A small-molecule ligand and the protein it binds are described below.
Small molecule (SMILES): CC(C)[C@H](N)C(=O)N[C@@H](CC(=O)O)C(=O)N1CCC[C@H]1C(=O)N[C@@H](CO)C(=O)N[C@H](C(=O)NCC(=O)N[C@@H](CCC(=O)O)C(=O)N[C@@H](C)C=O)[C@@H](C)O

Sequence of chain 1.A:
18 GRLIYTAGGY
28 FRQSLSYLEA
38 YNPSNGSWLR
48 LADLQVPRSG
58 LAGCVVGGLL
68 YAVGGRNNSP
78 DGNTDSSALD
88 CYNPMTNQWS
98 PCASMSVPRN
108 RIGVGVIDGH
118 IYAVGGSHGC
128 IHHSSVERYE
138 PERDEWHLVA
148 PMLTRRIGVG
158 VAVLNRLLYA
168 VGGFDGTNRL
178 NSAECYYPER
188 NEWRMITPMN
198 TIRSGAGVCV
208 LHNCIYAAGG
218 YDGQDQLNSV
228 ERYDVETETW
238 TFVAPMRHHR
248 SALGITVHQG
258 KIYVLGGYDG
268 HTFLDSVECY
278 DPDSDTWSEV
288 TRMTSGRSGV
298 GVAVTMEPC

Binding-site contacts:
Ligand atom CA contacts residue SER248 of chain 1.A at 3.7 Å.
Ligand atom OE1 contacts residue ASN75 of chain 1.A at 2.8 Å (h-bond).
Ligand atom CA contacts residue ALA249 of chain 1.A at 3.7 Å (hydrophobic).
Ligand atom CD contacts residue SER56 of chain 1.A at 3.7 Å.
Ligand atom OE1 contacts residue TYR27 of chain 1.A at 3.7 Å.
Ligand atom OG contacts residue SER248 of chain 1.A at 3.5 Å (h-bond).
Ligand atom CG contacts residue TYR218 of chain 1.A at 3.9 Å (hydrophobic).
Ligand atom O contacts residue SER248 of chain 1.A at 2.7 Å (h-bond).
Ligand atom CG contacts residue TYR27 of chain 1.A at 3.4 Å (hydrophobic).
Ligand atom C contacts residue GLN223 of chain 1.A at 3.7 Å.
Ligand atom CG2 contacts residue ALA249 of chain 1.A at 3.8 Å (hydrophobic).
Ligand atom CG2 contacts residue ARG108 of chain 1.A at 3.5 Å.
Ligand atom OE1 contacts residue SER56 of chain 1.A at 3.8 Å.
Ligand atom CD contacts residue TYR27 of chain 1.A at 3.5 Å (hydrophobic).
Ligand atom OE1 contacts residue ARG73 of chain 1.A at 2.6 Å (salt-bridge).
Ligand atom OG contacts residue SER201 of chain 1.A at 3.4 Å (h-bond).
Ligand atom CB contacts residue TYR27 of chain 1.A at 3.7 Å (hydrophobic).
Ligand atom C contacts residue TYR265 of chain 1.A at 3.9 Å (hydrophobic).
Ligand atom OE2 contacts residue SER56 of chain 1.A at 3.1 Å (h-bond).
Ligand atom CA contacts residue PHE270 of chain 1.A at 3.8 Å (hydrophobic).
Ligand atom CA contacts residue TYR265 of chain 1.A at 3.5 Å (hydrophobic).
Ligand atom N contacts residue TYR265 of chain 1.A at 3.6 Å.
Ligand atom O contacts residue PHE270 of chain 1.A at 3.5 Å.
Ligand atom CD contacts residue ARG73 of chain 1.A at 3.4 Å.
Ligand atom CA contacts residue TYR27 of chain 1.A at 3.6 Å (hydrophobic).
Ligand atom O contacts residue ASN75 of chain 1.A at 3.4 Å (h-bond).
Ligand atom O contacts residue TYR265 of chain 1.A at 3.6 Å.
Ligand atom O contacts residue PHE270 of chain 1.A at 3.0 Å.
Ligand atom C contacts residue PHE270 of chain 1.A at 3.6 Å (hydrophobic).
Ligand atom O contacts residue SER295 of chain 1.A at 3.0 Å (h-bond).
Ligand atom CD contacts residue ASN75 of chain 1.A at 3.9 Å.
Ligand atom O contacts residue TYR265 of chain 1.A at 3.5 Å.
Ligand atom OE2 contacts residue ARG73 of chain 1.A at 3.9 Å.
Ligand atom CB contacts residue TYR218 of chain 1.A at 3.2 Å (hydrophobic).
Ligand atom C contacts residue SER248 of chain 1.A at 3.6 Å.
Ligand atom N contacts residue TYR27 of chain 1.A at 3.3 Å (h-bond).
Ligand atom O contacts residue GLN223 of chain 1.A at 2.7 Å (h-bond).
Ligand atom CB contacts residue ARG108 of chain 1.A at 3.5 Å.
Ligand atom OG contacts residue ARG108 of chain 1.A at 2.8 Å (salt-bridge).
Ligand atom O contacts residue ALA249 of chain 1.A at 3.4 Å.